Binding-site contacts:
Ligand atom CAA contacts residue TRP115 of chain 1.B at 4.2 Å (hydrophobic).
Ligand atom OAE contacts residue TYR46 of chain 1.B at 2.6 Å (h-bond).
Ligand atom NAC contacts residue TYR19 of chain 1.B at 4.3 Å.
Ligand atom CAA contacts residue ASN95 of chain 1.B at 4.0 Å.
Ligand atom CAD contacts residue TYR19 of chain 1.B at 3.6 Å (hydrophobic).
Ligand atom CAA contacts residue VAL94 of chain 1.B at 3.7 Å (hydrophobic).
Ligand atom CAD contacts residue ASP17 of chain 1.B at 4.3 Å.
Ligand atom OAE contacts residue TRP20 of chain 1.B at 2.8 Å (h-bond).
Ligand atom OAE contacts residue TYR19 of chain 1.B at 4.4 Å.
Ligand atom CAD contacts residue TRP20 of chain 1.B at 4.3 Å (hydrophobic).
Ligand atom NAC contacts residue TYR46 of chain 1.B at 3.7 Å.
Ligand atom CAB contacts residue TYR46 of chain 1.B at 3.9 Å (hydrophobic).
Ligand atom CAA contacts residue TRP20 of chain 1.B at 4.3 Å (hydrophobic).
Ligand atom CAA contacts residue TYR46 of chain 1.B at 4.1 Å (hydrophobic).
Ligand atom NAC contacts residue TRP20 of chain 1.B at 4.0 Å.
Ligand atom CAA contacts residue TYR19 of chain 1.B at 3.8 Å (hydrophobic).

A protein and the small-molecule ligand that binds it are described below.
Small molecule (SMILES): C[N+](C)(C)[O-]

Sequence of chain 1.B:
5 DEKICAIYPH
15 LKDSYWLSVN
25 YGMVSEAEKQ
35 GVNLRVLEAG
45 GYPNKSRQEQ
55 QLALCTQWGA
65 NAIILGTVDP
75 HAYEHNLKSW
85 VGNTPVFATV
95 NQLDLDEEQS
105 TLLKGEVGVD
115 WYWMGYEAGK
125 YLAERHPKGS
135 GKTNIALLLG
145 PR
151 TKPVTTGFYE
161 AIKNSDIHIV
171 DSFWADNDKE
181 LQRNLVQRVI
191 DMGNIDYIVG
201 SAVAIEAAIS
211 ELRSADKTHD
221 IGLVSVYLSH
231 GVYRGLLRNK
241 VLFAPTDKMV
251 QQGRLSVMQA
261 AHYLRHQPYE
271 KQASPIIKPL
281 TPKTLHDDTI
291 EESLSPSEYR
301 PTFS